Sequence of chain 3.A:
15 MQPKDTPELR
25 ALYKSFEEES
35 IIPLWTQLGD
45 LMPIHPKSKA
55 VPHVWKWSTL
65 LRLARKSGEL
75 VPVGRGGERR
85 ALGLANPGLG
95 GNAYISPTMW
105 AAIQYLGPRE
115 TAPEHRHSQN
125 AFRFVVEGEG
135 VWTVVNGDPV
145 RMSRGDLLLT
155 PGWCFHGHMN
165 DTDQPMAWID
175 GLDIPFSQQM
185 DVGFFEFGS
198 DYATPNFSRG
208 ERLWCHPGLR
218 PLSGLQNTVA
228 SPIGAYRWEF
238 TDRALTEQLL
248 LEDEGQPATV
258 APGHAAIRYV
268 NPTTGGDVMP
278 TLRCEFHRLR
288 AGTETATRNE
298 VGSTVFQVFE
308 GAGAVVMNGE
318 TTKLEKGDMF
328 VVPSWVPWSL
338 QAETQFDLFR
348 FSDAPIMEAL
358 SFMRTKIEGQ

Sequence of chain 4.A:
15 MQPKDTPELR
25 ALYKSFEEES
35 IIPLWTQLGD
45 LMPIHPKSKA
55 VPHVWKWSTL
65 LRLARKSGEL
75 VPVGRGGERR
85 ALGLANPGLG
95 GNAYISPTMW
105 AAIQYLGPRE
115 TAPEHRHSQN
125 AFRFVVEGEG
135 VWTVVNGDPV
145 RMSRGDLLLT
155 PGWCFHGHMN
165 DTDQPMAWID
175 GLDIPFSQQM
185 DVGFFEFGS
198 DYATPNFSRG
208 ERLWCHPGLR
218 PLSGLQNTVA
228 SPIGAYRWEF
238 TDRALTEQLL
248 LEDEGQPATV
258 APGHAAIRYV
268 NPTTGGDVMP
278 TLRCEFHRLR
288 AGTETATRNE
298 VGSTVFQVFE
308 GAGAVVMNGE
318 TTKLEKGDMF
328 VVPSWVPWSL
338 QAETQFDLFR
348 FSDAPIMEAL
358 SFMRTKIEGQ

The protein below binds the small molecule below.
Small molecule (SMILES): O=C(O)c1ccccc1O

Binding-site contacts:
Ligand atom C4 contacts residue ASP174 of chain 3.A at 3.5 Å.
Ligand atom C2 contacts residue ASP174 of chain 3.A at 3.1 Å.
Ligand atom O1' contacts residue FE21 of chain 3.B at 2.2 Å.
Ligand atom O2' contacts residue HIS121 of chain 3.A at 3.3 Å (h-bond).
Ligand atom C1 contacts residue ASP174 of chain 3.A at 4.3 Å.
Ligand atom C3 contacts residue LEU38 of chain 4.A at 4.0 Å (hydrophobic).
Ligand atom C6 contacts residue HIS119 of chain 3.A at 4.3 Å.
Ligand atom C1 contacts residue FE21 of chain 3.B at 3.0 Å.
Ligand atom O2' contacts residue ALA125 of chain 3.A at 4.2 Å.
Ligand atom C1' contacts residue FE21 of chain 3.B at 2.0 Å.
Ligand atom O1' contacts residue HIS119 of chain 3.A at 2.9 Å (h-bond).
Ligand atom C3 contacts residue LEU176 of chain 3.A at 4.0 Å (hydrophobic).
Ligand atom C4 contacts residue LEU38 of chain 4.A at 3.4 Å (hydrophobic).
Ligand atom C6 contacts residue FE21 of chain 3.B at 3.3 Å.
Ligand atom C6 contacts residue MET46 of chain 4.A at 3.6 Å (hydrophobic).
Ligand atom C6 contacts residue LEU176 of chain 3.A at 4.4 Å (hydrophobic).
Ligand atom C1' contacts residue HIS160 of chain 3.A at 3.3 Å.
Ligand atom O2 contacts residue GLN108 of chain 3.A at 3.6 Å.
Ligand atom C5 contacts residue ILE178 of chain 3.A at 4.2 Å (hydrophobic).
Ligand atom O2 contacts residue ASP174 of chain 3.A at 2.3 Å (salt-bridge).
Ligand atom C1' contacts residue HIS121 of chain 3.A at 3.8 Å.
Ligand atom C3 contacts residue TRP104 of chain 3.A at 4.4 Å (hydrophobic).
Ligand atom C1 contacts residue HIS119 of chain 3.A at 4.3 Å.
Ligand atom O2' contacts residue LEU176 of chain 3.A at 4.2 Å.
Ligand atom O2' contacts residue HIS119 of chain 3.A at 4.0 Å.
Ligand atom C1' contacts residue HIS119 of chain 3.A at 3.5 Å.
Ligand atom O2' contacts residue FE21 of chain 3.B at 2.1 Å.
Ligand atom C4 contacts residue ILE178 of chain 3.A at 4.4 Å (hydrophobic).
Ligand atom O1' contacts residue HIS160 of chain 3.A at 3.1 Å (h-bond).
Ligand atom O2' contacts residue HIS160 of chain 3.A at 2.9 Å (h-bond).
Ligand atom C2 contacts residue FE21 of chain 3.B at 4.4 Å.
Ligand atom O1' contacts residue ARG127 of chain 3.A at 3.7 Å.
Ligand atom C1' contacts residue ARG127 of chain 3.A at 4.3 Å.
Ligand atom C6 contacts residue HIS121 of chain 3.A at 4.0 Å.
Ligand atom C3 contacts residue ASP174 of chain 3.A at 2.5 Å.
Ligand atom C4 contacts residue TRP104 of chain 3.A at 4.3 Å (hydrophobic).
Ligand atom C2 contacts residue LEU176 of chain 3.A at 4.2 Å (hydrophobic).
Ligand atom C5 contacts residue LEU38 of chain 4.A at 3.9 Å (hydrophobic).
Ligand atom C1 contacts residue HIS121 of chain 3.A at 4.3 Å.
Ligand atom C5 contacts residue MET46 of chain 4.A at 3.4 Å (hydrophobic).